Sequence of chain 1.C:
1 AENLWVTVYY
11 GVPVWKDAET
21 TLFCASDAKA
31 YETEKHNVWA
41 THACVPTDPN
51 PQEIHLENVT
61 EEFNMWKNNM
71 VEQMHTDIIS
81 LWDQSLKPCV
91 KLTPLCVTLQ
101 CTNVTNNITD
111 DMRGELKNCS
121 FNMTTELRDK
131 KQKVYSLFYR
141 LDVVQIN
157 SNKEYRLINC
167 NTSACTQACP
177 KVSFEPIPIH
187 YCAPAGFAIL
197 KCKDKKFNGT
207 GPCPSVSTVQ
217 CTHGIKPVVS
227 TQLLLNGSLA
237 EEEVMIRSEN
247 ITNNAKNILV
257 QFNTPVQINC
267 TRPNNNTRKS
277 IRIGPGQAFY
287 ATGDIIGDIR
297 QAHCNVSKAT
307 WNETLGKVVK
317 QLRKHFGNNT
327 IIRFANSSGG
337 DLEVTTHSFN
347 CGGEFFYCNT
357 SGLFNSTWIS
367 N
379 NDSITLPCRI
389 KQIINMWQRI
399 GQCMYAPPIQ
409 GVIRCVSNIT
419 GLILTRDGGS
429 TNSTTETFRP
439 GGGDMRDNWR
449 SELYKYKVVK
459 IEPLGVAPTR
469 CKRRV

This small molecule binds to this protein.
Small molecule (SMILES): CC(=O)N[C@H]1[C@H](O[C@H]2[C@H](O)[C@@H](NC(C)=O)CO[C@@H]2CO)O[C@H](CO)[C@@H](O)[C@@H]1O

Binding-site contacts:
Ligand atom C7 contacts residue PHE121 of chain 1.C at 4.5 Å (hydrophobic).
Ligand atom C7 contacts residue LYS133 of chain 1.C at 4.2 Å.
Ligand atom C8 contacts residue PHE121 of chain 1.C at 3.8 Å (hydrophobic).
Ligand atom C3 contacts residue ASN122 of chain 1.C at 3.8 Å.
Ligand atom C2 contacts residue ASN122 of chain 1.C at 2.4 Å.
Ligand atom C8 contacts residue ASN122 of chain 1.C at 4.3 Å.
Ligand atom C5 contacts residue ASN122 of chain 1.C at 3.6 Å.
Ligand atom C1 contacts residue ASN122 of chain 1.C at 1.4 Å.
Ligand atom O7 contacts residue LYS133 of chain 1.C at 3.3 Å.
Ligand atom C7 contacts residue ASN122 of chain 1.C at 3.5 Å.
Ligand atom O5 contacts residue ASN122 of chain 1.C at 2.4 Å (h-bond).
Ligand atom N2 contacts residue ASN122 of chain 1.C at 2.8 Å (h-bond).
Ligand atom C8 contacts residue LYS133 of chain 1.C at 4.3 Å.
Ligand atom C4 contacts residue ASN122 of chain 1.C at 4.2 Å.
Ligand atom C8 contacts residue SER120 of chain 1.C at 3.5 Å.
Ligand atom O7 contacts residue ASN122 of chain 1.C at 3.4 Å (h-bond).